Sequence of chain 1.E:
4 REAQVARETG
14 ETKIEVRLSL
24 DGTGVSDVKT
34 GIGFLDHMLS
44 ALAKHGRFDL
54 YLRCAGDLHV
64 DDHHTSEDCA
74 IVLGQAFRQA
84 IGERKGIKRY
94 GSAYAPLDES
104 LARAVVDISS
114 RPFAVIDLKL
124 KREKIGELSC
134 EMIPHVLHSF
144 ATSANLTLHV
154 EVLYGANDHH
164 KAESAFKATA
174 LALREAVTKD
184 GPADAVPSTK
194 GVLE

Binding-site contacts:
Ligand atom O10 contacts residue ARG114 of chain 2.E at 2.9 Å (salt-bridge).
Ligand atom O11 contacts residue ARG114 of chain 2.E at 2.7 Å (salt-bridge).
Ligand atom N4 contacts residue HIS66 of chain 1.E at 3.1 Å (h-bond).
Ligand atom O10 contacts residue ARG92 of chain 2.E at 2.9 Å (salt-bridge).
Ligand atom P9 contacts residue SER191 of chain 2.E at 3.6 Å.
Ligand atom O13 contacts residue HIS67 of chain 1.E at 3.2 Å (h-bond).
Ligand atom C8 contacts residue THR192 of chain 2.E at 3.8 Å.
Ligand atom N4 contacts residue LEU100 of chain 2.C at 3.8 Å.
Ligand atom C3 contacts residue MN1 of chain 2.U at 3.2 Å.
Ligand atom N4 contacts residue MN1 of chain 2.U at 2.3 Å.
Ligand atom N1 contacts residue HIS67 of chain 1.E at 3.1 Å (h-bond).
Ligand atom N2 contacts residue MN1 of chain 2.T at 3.4 Å.
Ligand atom C3 contacts residue GLU70 of chain 1.E at 3.4 Å.
Ligand atom C5 contacts residue HIS66 of chain 1.E at 3.2 Å.
Ligand atom C8 contacts residue GLU14 of chain 1.E at 3.6 Å.
Ligand atom N1 contacts residue HIS162 of chain 2.C at 3.4 Å (h-bond).
Ligand atom N4 contacts residue HIS163 of chain 2.C at 3.4 Å (h-bond).
Ligand atom O13 contacts residue HIS40 of chain 2.C at 3.0 Å (h-bond).
Ligand atom C7 contacts residue GLU166 of chain 2.C at 3.1 Å.
Ligand atom C5 contacts residue MN1 of chain 2.T at 3.2 Å.
Ligand atom N1 contacts residue MN1 of chain 2.T at 2.3 Å.
Ligand atom C5 contacts residue MN1 of chain 2.U at 3.3 Å.
Ligand atom O12 contacts residue SER191 of chain 2.E at 2.6 Å (h-bond).
Ligand atom N4 contacts residue GLU70 of chain 1.E at 3.2 Å (salt-bridge).
Ligand atom C8 contacts residue GLU166 of chain 2.C at 3.7 Å.
Ligand atom C7 contacts residue GLU14 of chain 1.E at 3.6 Å.
Ligand atom O13 contacts residue GLU166 of chain 2.C at 3.0 Å (salt-bridge).
Ligand atom O12 contacts residue ARG92 of chain 2.E at 2.8 Å (salt-bridge).
Ligand atom O13 contacts residue MN1 of chain 2.T at 2.2 Å.
Ligand atom C6 contacts residue GLU14 of chain 1.E at 3.5 Å.
Ligand atom O13 contacts residue GLU14 of chain 1.E at 3.0 Å (salt-bridge).
Ligand atom P9 contacts residue ARG92 of chain 2.E at 3.8 Å.
Ligand atom O11 contacts residue LYS193 of chain 2.E at 2.8 Å (salt-bridge).
Ligand atom P9 contacts residue ARG114 of chain 2.E at 3.8 Å.
Ligand atom C3 contacts residue ARG114 of chain 2.E at 3.8 Å.
Ligand atom C6 contacts residue MN1 of chain 2.T at 3.6 Å.
Ligand atom C7 contacts residue MN1 of chain 2.T at 3.2 Å.
Ligand atom N1 contacts residue GLU166 of chain 2.C at 3.3 Å (salt-bridge).
Ligand atom C5 contacts residue HIS162 of chain 2.C at 3.4 Å.
Ligand atom O10 contacts residue LYS170 of chain 2.C at 2.7 Å (salt-bridge).

Sequence of chain 2.C:
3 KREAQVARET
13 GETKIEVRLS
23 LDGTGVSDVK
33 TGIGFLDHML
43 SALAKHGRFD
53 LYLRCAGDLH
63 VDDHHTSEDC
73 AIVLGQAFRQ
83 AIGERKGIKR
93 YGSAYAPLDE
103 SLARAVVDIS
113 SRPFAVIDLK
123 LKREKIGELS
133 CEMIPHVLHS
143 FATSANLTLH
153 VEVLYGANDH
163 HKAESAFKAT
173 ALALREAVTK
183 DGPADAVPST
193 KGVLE

The protein below binds the small molecule below.
Small molecule (SMILES): O=P(O)(O)C[C@H](O)Cn1cncn1

Sequence of chain 2.E:
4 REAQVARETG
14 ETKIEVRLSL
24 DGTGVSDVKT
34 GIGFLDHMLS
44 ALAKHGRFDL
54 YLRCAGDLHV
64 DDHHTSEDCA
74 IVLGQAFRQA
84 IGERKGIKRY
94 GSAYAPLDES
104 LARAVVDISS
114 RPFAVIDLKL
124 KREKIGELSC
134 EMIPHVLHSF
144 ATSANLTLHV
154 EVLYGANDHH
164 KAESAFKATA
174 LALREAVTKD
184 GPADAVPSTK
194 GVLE